Sequence of chain 1.J:
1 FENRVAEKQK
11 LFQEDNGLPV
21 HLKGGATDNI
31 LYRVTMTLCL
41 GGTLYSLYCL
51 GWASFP

The small molecule below binds the protein below.
Small molecule (SMILES): CCCCCCCCCCO[C@@H]1O[C@H](CO)[C@@H](O[C@H]2O[C@H](CO)[C@@H](O)[C@H](O)[C@H]2O)[C@H](O)[C@H]1O

Binding-site contacts:
Ligand atom C43 contacts residue GLY41 of chain 1.J at 3.7 Å.
Ligand atom C40 contacts residue GLY41 of chain 1.J at 4.5 Å.
Ligand atom C37 contacts residue GLY41 of chain 1.J at 3.8 Å.
Ligand atom C22 contacts residue TYR48 of chain 1.J at 4.3 Å (hydrophobic).
Ligand atom C31 contacts residue TYR48 of chain 1.J at 4.5 Å (hydrophobic).
Ligand atom C31 contacts residue TYR45 of chain 1.J at 3.6 Å (hydrophobic).
Ligand atom C37 contacts residue TYR45 of chain 1.J at 4.0 Å (hydrophobic).
Ligand atom C28 contacts residue TYR48 of chain 1.J at 4.3 Å (hydrophobic).
Ligand atom C25 contacts residue TYR45 of chain 1.J at 4.2 Å (hydrophobic).
Ligand atom C34 contacts residue TYR45 of chain 1.J at 4.4 Å (hydrophobic).
Ligand atom C28 contacts residue TYR45 of chain 1.J at 4.4 Å (hydrophobic).
Ligand atom C37 contacts residue LEU44 of chain 1.J at 4.3 Å (hydrophobic).